Sequence of chain 1.A:
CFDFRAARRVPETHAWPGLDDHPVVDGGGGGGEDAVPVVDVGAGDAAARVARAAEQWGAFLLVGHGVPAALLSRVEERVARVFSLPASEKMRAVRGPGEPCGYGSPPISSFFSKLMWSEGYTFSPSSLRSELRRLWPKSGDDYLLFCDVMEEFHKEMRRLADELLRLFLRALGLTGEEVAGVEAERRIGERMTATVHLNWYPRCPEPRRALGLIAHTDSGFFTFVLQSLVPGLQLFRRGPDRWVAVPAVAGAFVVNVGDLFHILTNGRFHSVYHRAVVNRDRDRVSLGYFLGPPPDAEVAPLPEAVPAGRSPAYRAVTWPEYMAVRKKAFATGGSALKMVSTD

Binding-site contacts:
Ligand atom C19 contacts residue PRO118 of chain 1.A at 3.9 Å (hydrophobic).
Ligand atom C1 contacts residue HIS208 of chain 1.A at 4.0 Å.
Ligand atom C11 contacts residue THR133 of chain 1.A at 4.2 Å.
Ligand atom C1 contacts residue AKG1 of chain 1.F at 3.7 Å.
Ligand atom C2 contacts residue PRO117 of chain 1.A at 3.8 Å (hydrophobic).
Ligand atom C1 contacts residue PHE301 of chain 1.A at 3.7 Å (hydrophobic).
Ligand atom O91 contacts residue PRO118 of chain 1.A at 3.6 Å.
Ligand atom O72 contacts residue MPD1 of chain 1.G at 2.7 Å (h-bond).
Ligand atom O91 contacts residue ILE119 of chain 1.A at 3.0 Å (h-bond).
Ligand atom O71 contacts residue ASP229 of chain 1.A at 3.3 Å.
Ligand atom C14 contacts residue MET334 of chain 1.A at 4.1 Å (hydrophobic).
Ligand atom C19 contacts residue ILE119 of chain 1.A at 4.1 Å (hydrophobic).
Ligand atom C3 contacts residue HIS227 of chain 1.A at 3.8 Å.
Ligand atom O92 contacts residue PRO118 of chain 1.A at 3.4 Å.
Ligand atom C9 contacts residue PHE301 of chain 1.A at 4.2 Å (hydrophobic).
Ligand atom O92 contacts residue PRO117 of chain 1.A at 3.5 Å.
Ligand atom C17 contacts residue THR206 of chain 1.A at 3.5 Å.
Ligand atom O72 contacts residue SER230 of chain 1.A at 2.5 Å (h-bond).
Ligand atom C18 contacts residue MPD1 of chain 1.G at 3.9 Å.
Ligand atom C17 contacts residue TRP330 of chain 1.A at 4.1 Å (hydrophobic).
Ligand atom O91 contacts residue MPD1 of chain 1.G at 3.8 Å.
Ligand atom C7 contacts residue MPD1 of chain 1.G at 3.5 Å.
Ligand atom O72 contacts residue MET334 of chain 1.A at 3.7 Å.
Ligand atom C14 contacts residue MPD1 of chain 1.G at 3.6 Å.
Ligand atom C18 contacts residue HIS227 of chain 1.A at 3.8 Å.
Ligand atom O91 contacts residue PRO117 of chain 1.A at 3.5 Å.
Ligand atom O72 contacts residue ARG337 of chain 1.A at 4.0 Å.
Ligand atom C7 contacts residue SER230 of chain 1.A at 3.4 Å.
Ligand atom C6 contacts residue MPD1 of chain 1.G at 3.8 Å.
Ligand atom C19 contacts residue PRO117 of chain 1.A at 3.7 Å (hydrophobic).
Ligand atom C1 contacts residue PRO117 of chain 1.A at 4.2 Å (hydrophobic).
Ligand atom C18 contacts residue ARG337 of chain 1.A at 3.6 Å.
Ligand atom C11 contacts residue HIS208 of chain 1.A at 4.2 Å.
Ligand atom C12 contacts residue THR206 of chain 1.A at 4.2 Å.
Ligand atom C5 contacts residue PHE301 of chain 1.A at 4.2 Å (hydrophobic).
Ligand atom C12 contacts residue THR133 of chain 1.A at 4.0 Å.
Ligand atom O71 contacts residue SER230 of chain 1.A at 2.9 Å (h-bond).
Ligand atom C15 contacts residue PHE301 of chain 1.A at 4.0 Å (hydrophobic).
Ligand atom C3 contacts residue AKG1 of chain 1.F at 3.7 Å.
Ligand atom C2 contacts residue AKG1 of chain 1.F at 3.3 Å.

A protein and the small-molecule ligand that binds it are described below.
Small molecule (SMILES): C=C1C[C@]23C[C@H]1CC[C@H]2[C@@]12CCC[C@@](C)(C(=O)O1)[C@H]2[C@@H]3C(=O)O